Binding-site contacts:
Ligand atom C8 contacts residue LEU110 of chain 1.B at 3.9 Å (hydrophobic).
Ligand atom N3 contacts residue LEU25 of chain 1.B at 3.5 Å.
Ligand atom C8 contacts residue TRP79 of chain 1.B at 4.0 Å (hydrophobic).
Ligand atom C7 contacts residue VAL47 of chain 1.B at 3.3 Å (hydrophobic).
Ligand atom C9 contacts residue TRP79 of chain 1.B at 3.9 Å (hydrophobic).
Ligand atom C6 contacts residue TRP108 of chain 1.B at 3.6 Å (hydrophobic).
Ligand atom O12 contacts residue SER88 of chain 1.B at 3.4 Å (h-bond).
Ligand atom S1 contacts residue TRP92 of chain 1.B at 3.9 Å.
Ligand atom C7 contacts residue TRP79 of chain 1.B at 4.0 Å (hydrophobic).
Ligand atom C7 contacts residue SER45 of chain 1.B at 3.9 Å.
Ligand atom O11 contacts residue GLY48 of chain 1.B at 3.1 Å.
Ligand atom C3 contacts residue TYR43 of chain 1.B at 3.6 Å (hydrophobic).
Ligand atom S1 contacts residue TRP79 of chain 1.B at 3.6 Å.
Ligand atom N2 contacts residue SER45 of chain 1.B at 3.2 Å (h-bond).
Ligand atom C9 contacts residue VAL47 of chain 1.B at 3.4 Å (hydrophobic).
Ligand atom N2 contacts residue LEU25 of chain 1.B at 3.8 Å.
Ligand atom N3 contacts residue TYR43 of chain 1.B at 2.8 Å (h-bond).
Ligand atom C2 contacts residue TRP120 of chain 2.A at 3.8 Å (hydrophobic).
Ligand atom C3 contacts residue ASP128 of chain 1.B at 3.8 Å.
Ligand atom N3 contacts residue SER45 of chain 1.B at 3.7 Å.
Ligand atom C3 contacts residue SER45 of chain 1.B at 3.9 Å.
Ligand atom N3 contacts residue ASN23 of chain 1.B at 3.4 Å (h-bond).
Ligand atom C3 contacts residue LEU25 of chain 1.B at 3.3 Å (hydrophobic).
Ligand atom O11 contacts residue ASN49 of chain 1.B at 2.8 Å (h-bond).
Ligand atom C4 contacts residue VAL47 of chain 1.B at 3.6 Å (hydrophobic).
Ligand atom C9 contacts residue GLY48 of chain 1.B at 3.9 Å.
Ligand atom C10 contacts residue TRP79 of chain 1.B at 3.6 Å (hydrophobic).
Ligand atom N3 contacts residue SER27 of chain 1.B at 2.9 Å (h-bond).
Ligand atom S1 contacts residue THR90 of chain 1.B at 3.3 Å (h-bond).
Ligand atom C10 contacts residue ASN49 of chain 1.B at 3.8 Å.
Ligand atom C4 contacts residue TRP120 of chain 2.A at 3.8 Å (hydrophobic).
Ligand atom N3 contacts residue ASP128 of chain 1.B at 3.8 Å.
Ligand atom C11 contacts residue ASN49 of chain 1.B at 3.5 Å.
Ligand atom C6 contacts residue THR90 of chain 1.B at 4.0 Å.
Ligand atom N1 contacts residue ASP128 of chain 1.B at 3.0 Å (salt-bridge).
Ligand atom C8 contacts residue VAL47 of chain 1.B at 3.7 Å (hydrophobic).
Ligand atom N1 contacts residue LEU25 of chain 1.B at 3.5 Å.
Ligand atom C5 contacts residue TRP108 of chain 1.B at 3.7 Å (hydrophobic).
Ligand atom N2 contacts residue VAL47 of chain 1.B at 3.4 Å.
Ligand atom C9 contacts residue ALA50 of chain 1.B at 3.7 Å (hydrophobic).

The protein below binds the small molecule below.
Small molecule (SMILES): N=C1N[C@H]2[C@H](CS[C@H]2CCCCC(=O)O)N1

Sequence of chain 1.B:
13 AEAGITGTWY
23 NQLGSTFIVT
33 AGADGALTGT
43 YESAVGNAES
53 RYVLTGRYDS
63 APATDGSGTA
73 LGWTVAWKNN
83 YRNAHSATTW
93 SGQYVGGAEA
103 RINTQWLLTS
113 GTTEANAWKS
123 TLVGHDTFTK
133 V

Sequence of chain 2.A:
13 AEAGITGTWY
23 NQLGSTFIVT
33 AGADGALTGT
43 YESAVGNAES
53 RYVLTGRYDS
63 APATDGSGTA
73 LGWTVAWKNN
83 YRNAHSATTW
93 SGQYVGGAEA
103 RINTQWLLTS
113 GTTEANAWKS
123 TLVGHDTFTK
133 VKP